Sequence of chain 1.B:
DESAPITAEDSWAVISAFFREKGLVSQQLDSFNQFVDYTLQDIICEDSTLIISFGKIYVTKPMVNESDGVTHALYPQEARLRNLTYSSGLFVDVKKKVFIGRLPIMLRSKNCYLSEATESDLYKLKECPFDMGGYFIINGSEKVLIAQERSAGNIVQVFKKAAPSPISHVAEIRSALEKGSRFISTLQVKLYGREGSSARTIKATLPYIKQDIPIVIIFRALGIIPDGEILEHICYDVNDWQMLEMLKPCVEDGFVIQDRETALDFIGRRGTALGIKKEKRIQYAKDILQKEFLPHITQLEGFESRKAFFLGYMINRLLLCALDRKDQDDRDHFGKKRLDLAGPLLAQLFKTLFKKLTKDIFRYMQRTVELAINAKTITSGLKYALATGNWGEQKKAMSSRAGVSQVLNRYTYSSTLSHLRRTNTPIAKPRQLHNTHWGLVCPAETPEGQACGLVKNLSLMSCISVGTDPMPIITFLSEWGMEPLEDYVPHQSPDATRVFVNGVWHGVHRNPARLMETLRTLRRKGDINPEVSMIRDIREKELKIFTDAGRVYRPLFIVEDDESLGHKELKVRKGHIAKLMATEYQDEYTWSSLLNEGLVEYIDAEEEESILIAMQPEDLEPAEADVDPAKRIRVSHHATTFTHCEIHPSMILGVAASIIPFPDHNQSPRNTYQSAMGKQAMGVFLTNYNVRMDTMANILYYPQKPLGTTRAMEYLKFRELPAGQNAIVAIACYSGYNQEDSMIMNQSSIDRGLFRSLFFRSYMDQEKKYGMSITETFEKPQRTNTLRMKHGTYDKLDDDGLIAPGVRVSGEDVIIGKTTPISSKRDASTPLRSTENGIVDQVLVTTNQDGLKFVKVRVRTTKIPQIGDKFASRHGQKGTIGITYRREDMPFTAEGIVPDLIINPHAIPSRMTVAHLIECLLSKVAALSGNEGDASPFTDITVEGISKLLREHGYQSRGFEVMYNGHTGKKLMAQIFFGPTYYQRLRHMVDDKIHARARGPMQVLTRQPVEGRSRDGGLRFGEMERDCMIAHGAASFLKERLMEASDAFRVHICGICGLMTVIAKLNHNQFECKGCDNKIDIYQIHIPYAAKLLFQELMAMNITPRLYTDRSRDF

Binding-site contacts:
Ligand atom O2' contacts residue ASN479 of chain 1.A at 3.7 Å.
Ligand atom N1 contacts residue A7 of chain 1.N at 3.6 Å (h-bond).
Ligand atom O2' contacts residue LEU1081 of chain 1.A at 4.0 Å.
Ligand atom C4 contacts residue A7 of chain 1.N at 3.9 Å.
Ligand atom C2 contacts residue A7 of chain 1.N at 3.8 Å.
Ligand atom O2' contacts residue PRO448 of chain 1.A at 3.6 Å.
Ligand atom C1' contacts residue A7 of chain 1.N at 4.0 Å.
Ligand atom O5' contacts residue A7 of chain 1.N at 3.6 Å.
Ligand atom O3' contacts residue GLN1078 of chain 1.A at 4.0 Å.
Ligand atom O5' contacts residue MG1 of chain 1.R at 4.1 Å.
Ligand atom O1A contacts residue LYS987 of chain 1.B at 3.0 Å (salt-bridge).
Ligand atom O2' contacts residue ARG446 of chain 1.A at 3.5 Å (salt-bridge).
Ligand atom O4' contacts residue ARG446 of chain 1.A at 3.3 Å (salt-bridge).
Ligand atom C6 contacts residue A7 of chain 1.N at 3.4 Å.
Ligand atom N3 contacts residue LEU1081 of chain 1.A at 3.8 Å.
Ligand atom O2B contacts residue TYR769 of chain 1.B at 3.1 Å (h-bond).
Ligand atom C2' contacts residue LEU1081 of chain 1.A at 3.8 Å (hydrophobic).
Ligand atom O3B contacts residue ARG1020 of chain 1.B at 3.1 Å (salt-bridge).
Ligand atom PG contacts residue ARG1020 of chain 1.B at 3.7 Å.
Ligand atom C2 contacts residue PRO448 of chain 1.A at 3.6 Å (hydrophobic).
Ligand atom C5 contacts residue A7 of chain 1.N at 3.5 Å.
Ligand atom O4' contacts residue A7 of chain 1.N at 3.5 Å.
Ligand atom O2B contacts residue ARG766 of chain 1.B at 4.0 Å.
Ligand atom O3G contacts residue ASP481 of chain 1.A at 3.5 Å (salt-bridge).
Ligand atom O2A contacts residue TYR769 of chain 1.B at 3.7 Å.
Ligand atom N3 contacts residue PRO448 of chain 1.A at 3.4 Å.
Ligand atom O3' contacts residue ASN1082 of chain 1.A at 3.4 Å (h-bond).
Ligand atom O3G contacts residue ARG1020 of chain 1.B at 3.8 Å.
Ligand atom C2' contacts residue ARG446 of chain 1.A at 3.9 Å.
Ligand atom C8 contacts residue A7 of chain 1.N at 3.9 Å.
Ligand atom N3 contacts residue A7 of chain 1.N at 3.9 Å.
Ligand atom O3' contacts residue ASN479 of chain 1.A at 3.1 Å (h-bond).
Ligand atom C1' contacts residue ARG446 of chain 1.A at 3.3 Å.
Ligand atom O1G contacts residue ARG1020 of chain 1.B at 3.6 Å.
Ligand atom O1A contacts residue A7 of chain 1.N at 3.2 Å (h-bond).
Ligand atom C3A contacts residue LYS987 of chain 1.B at 4.0 Å.
Ligand atom C4 contacts residue LEU1081 of chain 1.A at 4.0 Å (hydrophobic).
Ligand atom N7 contacts residue A7 of chain 1.N at 3.6 Å.
Ligand atom N6 contacts residue A7 of chain 1.N at 3.1 Å (h-bond).
Ligand atom C3' contacts residue ASN479 of chain 1.A at 4.0 Å.

The small molecule below binds the protein below.
Small molecule (SMILES): Nc1ncnc2c1ncn2[C@@H]1O[C@H](CO[P](=O)(O)C[P](=O)(O)OP(=O)(O)O)[C@@H](O)[C@H]1O

Sequence of chain 1.A:
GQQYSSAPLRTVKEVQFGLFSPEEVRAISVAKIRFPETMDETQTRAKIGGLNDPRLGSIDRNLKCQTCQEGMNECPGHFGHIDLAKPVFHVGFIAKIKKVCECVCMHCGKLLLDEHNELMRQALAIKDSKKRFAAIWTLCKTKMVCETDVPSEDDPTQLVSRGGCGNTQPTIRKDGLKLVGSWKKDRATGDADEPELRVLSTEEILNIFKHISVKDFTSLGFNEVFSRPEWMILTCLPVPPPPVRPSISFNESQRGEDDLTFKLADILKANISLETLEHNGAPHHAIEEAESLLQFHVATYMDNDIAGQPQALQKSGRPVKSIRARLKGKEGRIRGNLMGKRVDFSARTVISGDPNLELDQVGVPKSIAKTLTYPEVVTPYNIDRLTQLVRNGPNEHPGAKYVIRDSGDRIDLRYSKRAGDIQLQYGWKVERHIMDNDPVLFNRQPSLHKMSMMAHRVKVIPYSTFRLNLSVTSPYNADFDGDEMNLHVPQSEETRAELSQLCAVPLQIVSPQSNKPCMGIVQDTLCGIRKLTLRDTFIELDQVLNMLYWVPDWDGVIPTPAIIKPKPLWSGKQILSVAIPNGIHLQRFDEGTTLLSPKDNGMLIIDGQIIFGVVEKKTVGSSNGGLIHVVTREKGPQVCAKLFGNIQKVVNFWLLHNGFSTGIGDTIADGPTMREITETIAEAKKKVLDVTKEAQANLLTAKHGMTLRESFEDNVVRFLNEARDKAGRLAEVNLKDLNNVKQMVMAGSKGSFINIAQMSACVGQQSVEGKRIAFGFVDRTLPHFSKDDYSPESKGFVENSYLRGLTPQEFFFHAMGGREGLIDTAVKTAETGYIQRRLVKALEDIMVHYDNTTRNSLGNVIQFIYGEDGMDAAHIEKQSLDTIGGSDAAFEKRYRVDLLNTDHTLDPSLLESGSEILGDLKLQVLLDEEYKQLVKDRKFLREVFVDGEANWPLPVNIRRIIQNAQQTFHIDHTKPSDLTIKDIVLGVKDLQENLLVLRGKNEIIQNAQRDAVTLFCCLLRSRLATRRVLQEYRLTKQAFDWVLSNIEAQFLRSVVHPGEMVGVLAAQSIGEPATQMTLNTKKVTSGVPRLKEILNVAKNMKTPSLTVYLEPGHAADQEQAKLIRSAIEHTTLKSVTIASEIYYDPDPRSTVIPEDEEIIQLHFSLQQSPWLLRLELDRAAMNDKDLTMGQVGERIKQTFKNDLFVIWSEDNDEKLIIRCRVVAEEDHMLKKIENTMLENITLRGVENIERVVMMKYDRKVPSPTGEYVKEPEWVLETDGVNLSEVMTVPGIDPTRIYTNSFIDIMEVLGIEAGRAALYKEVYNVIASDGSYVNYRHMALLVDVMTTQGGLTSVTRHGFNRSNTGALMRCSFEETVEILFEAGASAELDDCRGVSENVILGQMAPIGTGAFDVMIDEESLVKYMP